Sequence of chain 1.A:
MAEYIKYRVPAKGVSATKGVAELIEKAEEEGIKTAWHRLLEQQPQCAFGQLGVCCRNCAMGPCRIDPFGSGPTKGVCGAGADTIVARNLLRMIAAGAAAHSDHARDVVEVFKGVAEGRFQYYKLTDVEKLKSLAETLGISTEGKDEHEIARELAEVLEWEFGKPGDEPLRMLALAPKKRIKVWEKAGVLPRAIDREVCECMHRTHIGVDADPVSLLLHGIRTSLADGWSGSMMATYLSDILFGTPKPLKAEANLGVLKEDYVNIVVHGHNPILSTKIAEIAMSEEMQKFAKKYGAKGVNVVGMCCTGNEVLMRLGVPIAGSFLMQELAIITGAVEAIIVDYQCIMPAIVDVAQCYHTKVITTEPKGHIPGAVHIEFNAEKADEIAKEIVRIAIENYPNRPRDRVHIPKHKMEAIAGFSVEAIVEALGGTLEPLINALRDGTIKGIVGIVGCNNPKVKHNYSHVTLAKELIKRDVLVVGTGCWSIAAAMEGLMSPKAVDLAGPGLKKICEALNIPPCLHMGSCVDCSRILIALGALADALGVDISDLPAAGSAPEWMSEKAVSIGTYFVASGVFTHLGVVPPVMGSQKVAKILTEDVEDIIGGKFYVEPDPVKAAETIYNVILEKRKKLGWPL

Binding-site contacts:
Ligand atom O5 contacts residue ARG438 of chain 1.A at 3.5 Å.
Ligand atom C1 contacts residue ARG438 of chain 1.A at 4.2 Å.
Ligand atom C4 contacts residue VAL541 of chain 1.A at 3.8 Å (hydrophobic).
Ligand atom C4 contacts residue LEU539 of chain 1.A at 4.1 Å (hydrophobic).
Ligand atom O5 contacts residue TRP630 of chain 1.A at 3.3 Å (h-bond).
Ligand atom C2 contacts residue TRP630 of chain 1.A at 4.2 Å (hydrophobic).
Ligand atom C1 contacts residue LEU539 of chain 1.A at 3.3 Å (hydrophobic).
Ligand atom O6 contacts residue TRP630 of chain 1.A at 4.1 Å.
Ligand atom C4 contacts residue LEU628 of chain 1.A at 4.2 Å (hydrophobic).
Ligand atom C3 contacts residue LEU628 of chain 1.A at 4.2 Å (hydrophobic).
Ligand atom O6 contacts residue LEU628 of chain 1.A at 3.6 Å (h-bond).
Ligand atom C3 contacts residue TRP630 of chain 1.A at 3.9 Å (hydrophobic).

A protein and the small-molecule ligand that binds it are described below.
Small molecule (SMILES): C[C@@H](O)[C@@H](C)O